Binding-site contacts:
Ligand atom NAN contacts residue THR55 of chain 2.A at 3.9 Å.
Ligand atom OAA contacts residue ARG167 of chain 2.A at 3.0 Å (salt-bridge).
Ligand atom CAO contacts residue THR168 of chain 2.A at 3.7 Å.
Ligand atom OAG contacts residue SER52 of chain 2.A at 3.4 Å (h-bond).
Ligand atom OAH contacts residue SER52 of chain 2.A at 3.3 Å (h-bond).
Ligand atom CAJ contacts residue LEU267 of chain 2.A at 3.6 Å (hydrophobic).
Ligand atom CAI contacts residue LEU267 of chain 2.A at 3.3 Å (hydrophobic).
Ligand atom CAJ contacts residue ARG54 of chain 2.A at 4.0 Å.
Ligand atom OAH contacts residue ARG105 of chain 2.A at 2.5 Å (salt-bridge).
Ligand atom NAN contacts residue ARG54 of chain 2.A at 3.0 Å (salt-bridge).
Ligand atom CAP contacts residue ARG105 of chain 2.A at 3.6 Å.
Ligand atom OAA contacts residue HIS134 of chain 2.A at 4.0 Å.
Ligand atom OAC contacts residue ARG229 of chain 2.A at 4.1 Å.
Ligand atom CAO contacts residue ARG167 of chain 2.A at 4.0 Å.
Ligand atom CAP contacts residue ARG54 of chain 2.A at 3.7 Å.
Ligand atom OAB contacts residue HIS134 of chain 2.A at 3.1 Å (h-bond).
Ligand atom OAB contacts residue ARG167 of chain 2.A at 4.0 Å.
Ligand atom PAR contacts residue ARG54 of chain 2.A at 3.3 Å.
Ligand atom CAP contacts residue THR55 of chain 2.A at 3.1 Å.
Ligand atom NAM contacts residue THR168 of chain 2.A at 3.5 Å (h-bond).
Ligand atom PAR contacts residue ARG105 of chain 2.A at 3.6 Å.
Ligand atom PAR contacts residue SER52 of chain 2.A at 3.3 Å.
Ligand atom OAG contacts residue ARG54 of chain 2.A at 3.1 Å (salt-bridge).
Ligand atom CAL contacts residue ARG105 of chain 2.A at 3.5 Å.
Ligand atom OAB contacts residue ARG105 of chain 2.A at 2.9 Å (salt-bridge).
Ligand atom OAF contacts residue ARG167 of chain 2.A at 4.0 Å.
Ligand atom CAL contacts residue THR55 of chain 2.A at 3.1 Å.
Ligand atom NAN contacts residue LEU267 of chain 2.A at 3.8 Å.
Ligand atom OAE contacts residue ARG105 of chain 2.A at 2.7 Å (salt-bridge).
Ligand atom CAP contacts residue SER52 of chain 2.A at 3.9 Å.
Ligand atom OAD contacts residue ARG54 of chain 2.A at 2.6 Å (salt-bridge).
Ligand atom OAA contacts residue THR168 of chain 2.A at 3.5 Å (h-bond).
Ligand atom CAI contacts residue PRO266 of chain 2.A at 3.7 Å (hydrophobic).
Ligand atom CAJ contacts residue GLN137 of chain 2.A at 3.5 Å.
Ligand atom OAE contacts residue ARG167 of chain 2.A at 3.3 Å (salt-bridge).
Ligand atom CAJ contacts residue PRO266 of chain 2.A at 3.5 Å (hydrophobic).
Ligand atom CAL contacts residue SER52 of chain 2.A at 2.7 Å.
Ligand atom OAB contacts residue THR55 of chain 2.A at 3.1 Å (h-bond).
Ligand atom CAL contacts residue ARG54 of chain 2.A at 3.5 Å.
Ligand atom PAQ contacts residue ARG105 of chain 2.A at 4.0 Å.

Sequence of chain 3.A:
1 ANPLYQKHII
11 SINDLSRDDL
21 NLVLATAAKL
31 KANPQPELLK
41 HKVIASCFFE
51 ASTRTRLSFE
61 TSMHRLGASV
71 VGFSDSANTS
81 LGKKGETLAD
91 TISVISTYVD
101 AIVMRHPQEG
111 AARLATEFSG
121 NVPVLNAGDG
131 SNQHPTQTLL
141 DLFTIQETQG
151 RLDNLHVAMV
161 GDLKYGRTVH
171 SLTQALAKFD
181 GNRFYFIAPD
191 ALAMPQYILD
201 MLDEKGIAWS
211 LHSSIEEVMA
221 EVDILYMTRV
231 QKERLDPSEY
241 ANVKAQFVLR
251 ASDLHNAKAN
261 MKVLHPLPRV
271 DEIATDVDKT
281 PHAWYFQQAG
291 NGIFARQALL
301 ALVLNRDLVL

The small molecule below binds the protein below.
Small molecule (SMILES): O=C(CP(=O)(O)O)NCCNC(=O)CP(=O)(O)O

Sequence of chain 2.A:
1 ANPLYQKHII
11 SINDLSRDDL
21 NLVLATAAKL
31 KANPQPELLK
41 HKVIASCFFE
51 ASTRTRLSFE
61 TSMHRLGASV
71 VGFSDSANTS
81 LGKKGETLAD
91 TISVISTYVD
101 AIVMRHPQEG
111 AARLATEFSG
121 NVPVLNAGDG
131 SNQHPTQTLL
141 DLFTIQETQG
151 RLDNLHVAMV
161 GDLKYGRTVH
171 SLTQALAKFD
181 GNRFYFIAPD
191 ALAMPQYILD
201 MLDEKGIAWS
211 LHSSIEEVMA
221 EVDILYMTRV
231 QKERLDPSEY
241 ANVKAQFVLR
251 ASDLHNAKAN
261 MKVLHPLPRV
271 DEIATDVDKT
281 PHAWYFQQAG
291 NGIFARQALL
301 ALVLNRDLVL